This small molecule binds to this protein.
Small molecule (SMILES): C=C(C)CCS[P](=O)(O)OP(=O)(O)O

Sequence of chain 1.B:
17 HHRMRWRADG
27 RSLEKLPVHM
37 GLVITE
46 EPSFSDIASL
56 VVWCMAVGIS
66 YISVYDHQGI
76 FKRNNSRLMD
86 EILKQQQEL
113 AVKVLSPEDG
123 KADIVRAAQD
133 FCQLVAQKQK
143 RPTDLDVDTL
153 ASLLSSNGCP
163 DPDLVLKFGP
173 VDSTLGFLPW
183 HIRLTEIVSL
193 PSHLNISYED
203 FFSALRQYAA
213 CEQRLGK

Sequence of chain 1.A:
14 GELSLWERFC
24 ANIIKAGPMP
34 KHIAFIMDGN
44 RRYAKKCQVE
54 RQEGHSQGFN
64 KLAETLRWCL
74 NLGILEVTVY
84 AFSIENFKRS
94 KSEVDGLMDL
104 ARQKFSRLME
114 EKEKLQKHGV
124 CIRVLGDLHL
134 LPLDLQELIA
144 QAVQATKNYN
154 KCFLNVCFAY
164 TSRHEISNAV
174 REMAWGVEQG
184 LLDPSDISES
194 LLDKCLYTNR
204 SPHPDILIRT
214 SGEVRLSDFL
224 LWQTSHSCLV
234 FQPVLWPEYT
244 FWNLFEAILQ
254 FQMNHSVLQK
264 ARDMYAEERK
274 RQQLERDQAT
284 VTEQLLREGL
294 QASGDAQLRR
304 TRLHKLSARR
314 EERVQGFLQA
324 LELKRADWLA

Binding-site contacts:
Ligand atom C12 contacts residue TYR83 of chain 1.A at 3.5 Å (hydrophobic).
Ligand atom C10 contacts residue ASN89 of chain 1.A at 3.8 Å.
Ligand atom C12 contacts residue GRG1 of chain 1.D at 3.9 Å.
Ligand atom C14 contacts residue GRG1 of chain 1.D at 3.3 Å.
Ligand atom P1 contacts residue ARG212 of chain 1.A at 3.6 Å.
Ligand atom C13 contacts residue GRG1 of chain 1.D at 3.5 Å.
Ligand atom P3 contacts residue ASP41 of chain 1.A at 3.8 Å.
Ligand atom C14 contacts residue TYR83 of chain 1.A at 3.5 Å (hydrophobic).
Ligand atom P1 contacts residue ARG218 of chain 1.A at 3.8 Å.
Ligand atom P1 contacts residue GLY218 of chain 1.B at 3.8 Å.
Ligand atom C13 contacts residue TYR83 of chain 1.A at 3.2 Å (hydrophobic).
Ligand atom O7 contacts residue MG1 of chain 1.C at 2.1 Å.
Ligand atom O6 contacts residue LEU217 of chain 1.B at 3.5 Å (h-bond).
Ligand atom O8 contacts residue GLY218 of chain 1.B at 3.3 Å.
Ligand atom O2 contacts residue ARG212 of chain 1.A at 2.6 Å (salt-bridge).
Ligand atom C11 contacts residue TYR83 of chain 1.A at 3.3 Å (hydrophobic).
Ligand atom O5 contacts residue ARG212 of chain 1.A at 3.8 Å.
Ligand atom O6 contacts residue ARG216 of chain 1.B at 3.7 Å.
Ligand atom C14 contacts residue PHE85 of chain 1.A at 3.6 Å (hydrophobic).
Ligand atom O8 contacts residue ASN89 of chain 1.A at 3.4 Å (h-bond).
Ligand atom C14 contacts residue ALA84 of chain 1.A at 3.6 Å (hydrophobic).
Ligand atom O4 contacts residue SER220 of chain 1.A at 2.6 Å (h-bond).
Ligand atom P3 contacts residue ARG212 of chain 1.A at 3.7 Å.
Ligand atom O7 contacts residue GRG1 of chain 1.D at 2.8 Å (h-bond).
Ligand atom P3 contacts residue MG1 of chain 1.C at 3.5 Å.
Ligand atom O2 contacts residue SER220 of chain 1.A at 3.5 Å (h-bond).
Ligand atom O5 contacts residue ARG216 of chain 1.B at 3.5 Å.
Ligand atom C14 contacts residue SER86 of chain 1.A at 3.9 Å.
Ligand atom O7 contacts residue ASP41 of chain 1.A at 3.1 Å (salt-bridge).
Ligand atom O4 contacts residue ARG218 of chain 1.A at 3.2 Å (salt-bridge).
Ligand atom C14 contacts residue ASN89 of chain 1.A at 3.5 Å.
Ligand atom O7 contacts residue ARG92 of chain 1.A at 3.3 Å (salt-bridge).
Ligand atom O8 contacts residue ARG92 of chain 1.A at 3.7 Å.
Ligand atom P1 contacts residue SER220 of chain 1.A at 3.6 Å.
Ligand atom O6 contacts residue GLY218 of chain 1.B at 2.5 Å (h-bond).
Ligand atom O5 contacts residue ARG218 of chain 1.A at 2.6 Å (salt-bridge).
Ligand atom S9 contacts residue ASP41 of chain 1.A at 3.7 Å.
Ligand atom C13 contacts residue MET40 of chain 1.A at 3.3 Å (hydrophobic).
Ligand atom S9 contacts residue ARG212 of chain 1.A at 3.8 Å.
Ligand atom O4 contacts residue LEU217 of chain 1.B at 3.9 Å.